A protein and the small-molecule ligand that binds it are described below.
Small molecule (SMILES): CC(=O)N[C@H]1[C@H](O[C@H]2[C@H](O)[C@@H](NC(C)=O)CO[C@@H]2CO)O[C@H](CO)[C@@H](O)[C@@H]1O

Sequence of chain 1.A:
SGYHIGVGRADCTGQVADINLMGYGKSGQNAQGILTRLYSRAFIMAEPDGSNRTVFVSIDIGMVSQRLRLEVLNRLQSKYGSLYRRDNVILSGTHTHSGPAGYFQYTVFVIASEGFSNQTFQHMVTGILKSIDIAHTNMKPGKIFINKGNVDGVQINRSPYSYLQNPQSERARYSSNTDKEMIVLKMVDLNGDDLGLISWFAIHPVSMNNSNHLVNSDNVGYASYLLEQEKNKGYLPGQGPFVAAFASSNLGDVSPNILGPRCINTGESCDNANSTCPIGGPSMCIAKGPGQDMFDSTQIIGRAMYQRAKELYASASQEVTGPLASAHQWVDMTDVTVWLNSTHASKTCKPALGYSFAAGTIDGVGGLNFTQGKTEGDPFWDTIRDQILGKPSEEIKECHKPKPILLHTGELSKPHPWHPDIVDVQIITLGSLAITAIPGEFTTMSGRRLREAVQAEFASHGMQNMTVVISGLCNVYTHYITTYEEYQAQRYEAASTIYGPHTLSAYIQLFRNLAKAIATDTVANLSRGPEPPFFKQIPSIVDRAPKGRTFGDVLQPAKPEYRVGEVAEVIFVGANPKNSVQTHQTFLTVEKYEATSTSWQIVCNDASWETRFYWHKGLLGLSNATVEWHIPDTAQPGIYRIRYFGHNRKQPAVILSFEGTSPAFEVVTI

Binding-site contacts:
Ligand atom C1 contacts residue ASN632 of chain 1.A at 1.4 Å.
Ligand atom C5 contacts residue ASN632 of chain 1.A at 3.6 Å.
Ligand atom O6 contacts residue ILE577 of chain 1.A at 3.6 Å.
Ligand atom O7 contacts residue HIS624 of chain 1.A at 2.9 Å (h-bond).
Ligand atom O5 contacts residue LEU561 of chain 1.A at 3.8 Å.
Ligand atom O5 contacts residue ASN632 of chain 1.A at 2.3 Å (h-bond).
Ligand atom O5 contacts residue ILE577 of chain 1.A at 4.0 Å.
Ligand atom C6 contacts residue LEU561 of chain 1.A at 4.4 Å (hydrophobic).
Ligand atom C3 contacts residue ASN632 of chain 1.A at 3.7 Å.
Ligand atom C2 contacts residue ASN632 of chain 1.A at 2.4 Å.
Ligand atom C4 contacts residue ASN632 of chain 1.A at 4.1 Å.
Ligand atom C8 contacts residue GLY626 of chain 1.A at 3.6 Å.
Ligand atom C8 contacts residue ASN632 of chain 1.A at 4.1 Å.
Ligand atom C8 contacts residue LYS625 of chain 1.A at 3.9 Å.
Ligand atom C1 contacts residue ILE577 of chain 1.A at 4.4 Å (hydrophobic).
Ligand atom O7 contacts residue ASN632 of chain 1.A at 3.1 Å (h-bond).
Ligand atom C7 contacts residue HIS624 of chain 1.A at 3.5 Å.
Ligand atom C7 contacts residue ASN632 of chain 1.A at 3.2 Å.
Ligand atom O6 contacts residue GLN562 of chain 1.A at 3.6 Å (h-bond).
Ligand atom N2 contacts residue ASN632 of chain 1.A at 2.9 Å (h-bond).
Ligand atom C1 contacts residue LEU561 of chain 1.A at 3.7 Å (hydrophobic).
Ligand atom C5 contacts residue LEU561 of chain 1.A at 4.4 Å (hydrophobic).
Ligand atom C8 contacts residue HIS624 of chain 1.A at 3.4 Å.